Sequence of chain 1.D:
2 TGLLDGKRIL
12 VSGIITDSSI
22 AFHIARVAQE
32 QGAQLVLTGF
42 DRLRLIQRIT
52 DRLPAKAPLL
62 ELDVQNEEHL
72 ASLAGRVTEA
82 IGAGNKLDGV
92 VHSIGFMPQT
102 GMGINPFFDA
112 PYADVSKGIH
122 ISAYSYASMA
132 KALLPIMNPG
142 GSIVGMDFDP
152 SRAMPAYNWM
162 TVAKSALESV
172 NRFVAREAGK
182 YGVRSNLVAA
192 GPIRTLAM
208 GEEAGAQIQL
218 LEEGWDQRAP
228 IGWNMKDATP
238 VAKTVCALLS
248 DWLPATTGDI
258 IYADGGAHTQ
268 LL

This protein binds this small molecule.
Small molecule (SMILES): Oc1cc(Cc2ccccn2)ccc1Oc1ccc(Cl)cc1Cl

Binding-site contacts:
Ligand atom C6 contacts residue PHE149 of chain 1.D at 4.0 Å (hydrophobic).
Ligand atom C4 contacts residue MET199 of chain 1.D at 3.4 Å (hydrophobic).
Ligand atom C7 contacts residue PHE149 of chain 1.D at 3.6 Å (hydrophobic).
Ligand atom O22 contacts residue TYR158 of chain 1.D at 2.5 Å (h-bond).
Ligand atom CL2 contacts residue GLY96 of chain 1.D at 3.1 Å.
Ligand atom C28 contacts residue TYR158 of chain 1.D at 3.5 Å (hydrophobic).
Ligand atom C6 contacts residue TYR158 of chain 1.D at 3.4 Å (hydrophobic).
Ligand atom C15 contacts residue GLY96 of chain 1.D at 3.8 Å.
Ligand atom O22 contacts residue LYS165 of chain 1.D at 3.8 Å.
Ligand atom C4 contacts residue NAD1 of chain 1.K at 2.8 Å.
Ligand atom C19 contacts residue MET103 of chain 1.D at 4.0 Å (hydrophobic).
Ligand atom O22 contacts residue NAD1 of chain 1.K at 2.5 Å (h-bond).
Ligand atom O22 contacts residue MET161 of chain 1.D at 3.9 Å.
Ligand atom CL1 contacts residue MET98 of chain 1.D at 3.2 Å.
Ligand atom C28 contacts residue PHE149 of chain 1.D at 3.6 Å (hydrophobic).
Ligand atom N24 contacts residue MET199 of chain 1.D at 3.8 Å.
Ligand atom CL1 contacts residue PHE97 of chain 1.D at 3.8 Å.
Ligand atom C7 contacts residue NAD1 of chain 1.K at 3.1 Å.
Ligand atom C14 contacts residue NAD1 of chain 1.K at 3.9 Å.
Ligand atom C16 contacts residue ALA198 of chain 1.D at 3.9 Å (hydrophobic).
Ligand atom C3 contacts residue NAD1 of chain 1.K at 3.5 Å.
Ligand atom C1 contacts residue TYR158 of chain 1.D at 3.3 Å (hydrophobic).
Ligand atom C25 contacts residue ILE215 of chain 1.D at 3.8 Å (hydrophobic).
Ligand atom C6 contacts residue NAD1 of chain 1.K at 3.8 Å.
Ligand atom C15 contacts residue ALA198 of chain 1.D at 3.5 Å (hydrophobic).
Ligand atom C27 contacts residue TYR158 of chain 1.D at 3.6 Å (hydrophobic).
Ligand atom C2 contacts residue NAD1 of chain 1.K at 3.6 Å.
Ligand atom C1 contacts residue NAD1 of chain 1.K at 3.5 Å.
Ligand atom C3 contacts residue MET199 of chain 1.D at 3.7 Å (hydrophobic).
Ligand atom CL2 contacts residue NAD1 of chain 1.K at 3.5 Å.
Ligand atom O13 contacts residue NAD1 of chain 1.K at 3.2 Å (h-bond).
Ligand atom CL2 contacts residue ALA198 of chain 1.D at 3.6 Å.
Ligand atom C5 contacts residue NAD1 of chain 1.K at 3.0 Å.
Ligand atom C16 contacts residue GLY96 of chain 1.D at 3.4 Å.
Ligand atom C22 contacts residue MET103 of chain 1.D at 3.5 Å (hydrophobic).
Ligand atom C26 contacts residue ILE215 of chain 1.D at 3.5 Å (hydrophobic).
Ligand atom C26 contacts residue LEU218 of chain 1.D at 4.0 Å (hydrophobic).
Ligand atom C14 contacts residue ALA198 of chain 1.D at 3.8 Å (hydrophobic).
Ligand atom C16 contacts residue PHE97 of chain 1.D at 3.9 Å (hydrophobic).
Ligand atom C23 contacts residue PHE149 of chain 1.D at 4.0 Å (hydrophobic).